Sequence of chain 1.B:
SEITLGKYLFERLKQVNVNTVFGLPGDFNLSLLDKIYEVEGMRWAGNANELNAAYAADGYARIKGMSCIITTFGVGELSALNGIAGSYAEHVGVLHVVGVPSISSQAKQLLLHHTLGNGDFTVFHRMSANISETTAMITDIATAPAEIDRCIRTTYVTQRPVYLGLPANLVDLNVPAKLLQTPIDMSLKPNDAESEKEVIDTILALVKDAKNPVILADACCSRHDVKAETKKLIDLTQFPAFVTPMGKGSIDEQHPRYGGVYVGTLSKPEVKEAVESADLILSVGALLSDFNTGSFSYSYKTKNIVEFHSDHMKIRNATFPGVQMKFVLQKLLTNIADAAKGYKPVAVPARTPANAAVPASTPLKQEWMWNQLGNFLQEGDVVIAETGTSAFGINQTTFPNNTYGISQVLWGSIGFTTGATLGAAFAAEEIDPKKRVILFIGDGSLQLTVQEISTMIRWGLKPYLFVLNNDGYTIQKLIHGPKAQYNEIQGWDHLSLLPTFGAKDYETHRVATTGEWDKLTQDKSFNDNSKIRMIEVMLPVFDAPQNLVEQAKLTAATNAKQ

A small-molecule ligand and the protein it binds are described below.
Small molecule (SMILES): C[C@H](O)[C@](N)([O-])O

Binding-site contacts:
Ligand atom C2 contacts residue CYS221 of chain 1.B at 1.8 Å (hydrophobic).
Ligand atom N contacts residue HIS225 of chain 1.B at 3.7 Å.
Ligand atom O3 contacts residue HIS310 of chain 1.B at 2.9 Å (h-bond).
Ligand atom C3 contacts residue HIS92 of chain 1.B at 3.8 Å.
Ligand atom O2 contacts residue SER311 of chain 1.B at 3.8 Å.
Ligand atom C2 contacts residue HIS310 of chain 1.B at 3.9 Å.
Ligand atom O1 contacts residue HIS92 of chain 1.B at 3.3 Å.
Ligand atom N contacts residue MET326 of chain 1.B at 4.1 Å.
Ligand atom O3 contacts residue ALA287 of chain 1.B at 2.9 Å (h-bond).
Ligand atom O3 contacts residue GLY286 of chain 1.B at 3.3 Å.
Ligand atom O1 contacts residue HIS225 of chain 1.B at 3.4 Å.
Ligand atom C1 contacts residue SER311 of chain 1.B at 3.5 Å.
Ligand atom C1 contacts residue HIS92 of chain 1.B at 4.4 Å.
Ligand atom O1 contacts residue SER311 of chain 1.B at 2.9 Å (h-bond).
Ligand atom C2 contacts residue HIS92 of chain 1.B at 4.5 Å.
Ligand atom O3 contacts residue CYS221 of chain 1.B at 2.7 Å (h-bond).
Ligand atom C3 contacts residue ALA287 of chain 1.B at 3.7 Å (hydrophobic).
Ligand atom N contacts residue HIS310 of chain 1.B at 3.7 Å.
Ligand atom O2 contacts residue ASP312 of chain 1.B at 3.8 Å.
Ligand atom C1 contacts residue HIS310 of chain 1.B at 3.9 Å.
Ligand atom O2 contacts residue HIS310 of chain 1.B at 3.2 Å (h-bond).
Ligand atom C1 contacts residue CYS221 of chain 1.B at 2.9 Å (hydrophobic).
Ligand atom C3 contacts residue CYS221 of chain 1.B at 2.3 Å (hydrophobic).
Ligand atom C2 contacts residue ALA287 of chain 1.B at 3.9 Å (hydrophobic).
Ligand atom C2 contacts residue GLY286 of chain 1.B at 4.3 Å.
Ligand atom N contacts residue CYS221 of chain 1.B at 3.1 Å.
Ligand atom O2 contacts residue CYS221 of chain 1.B at 4.1 Å.
Ligand atom O1 contacts residue CYS221 of chain 1.B at 3.3 Å (h-bond).
Ligand atom C3 contacts residue LEU288 of chain 1.B at 4.1 Å (hydrophobic).
Ligand atom N contacts residue SER311 of chain 1.B at 2.8 Å (h-bond).
Ligand atom C1 contacts residue HIS225 of chain 1.B at 4.1 Å.